Binding-site contacts:
Ligand atom C2 contacts residue TYR210 of chain 1.B at 3.4 Å (hydrophobic).
Ligand atom O8 contacts residue SER179 of chain 1.B at 2.8 Å (h-bond).
Ligand atom C4 contacts residue TYR210 of chain 1.B at 3.8 Å (hydrophobic).
Ligand atom C6 contacts residue SER25 of chain 1.B at 3.8 Å.
Ligand atom P1 contacts residue SER179 of chain 1.B at 3.9 Å.
Ligand atom C6 contacts residue GLN180 of chain 1.B at 4.0 Å.
Ligand atom C7 contacts residue GLN180 of chain 1.B at 4.0 Å.
Ligand atom C5 contacts residue GLN180 of chain 1.B at 3.8 Å.
Ligand atom C2 contacts residue GLN180 of chain 1.B at 3.8 Å.
Ligand atom O5 contacts residue TYR210 of chain 1.B at 3.9 Å.
Ligand atom C1 contacts residue TYR210 of chain 1.B at 3.8 Å (hydrophobic).
Ligand atom O8 contacts residue SER207 of chain 1.B at 3.5 Å.
Ligand atom C6 contacts residue TYR210 of chain 1.B at 4.2 Å (hydrophobic).
Ligand atom P1 contacts residue SER178 of chain 1.B at 3.8 Å.
Ligand atom C7 contacts residue SER25 of chain 1.B at 3.4 Å.
Ligand atom P1 contacts residue GLN180 of chain 1.B at 3.9 Å.
Ligand atom O4 contacts residue GLN180 of chain 1.B at 3.6 Å.
Ligand atom C3 contacts residue TYR210 of chain 1.B at 3.8 Å (hydrophobic).
Ligand atom O2 contacts residue LYS358 of chain 1.B at 3.2 Å (salt-bridge).
Ligand atom O7 contacts residue SER179 of chain 1.B at 4.1 Å.
Ligand atom O5 contacts residue ARG29 of chain 1.B at 2.9 Å (salt-bridge).
Ligand atom C1 contacts residue GLN180 of chain 1.B at 3.7 Å.
Ligand atom O4 contacts residue TYR210 of chain 1.B at 3.9 Å.
Ligand atom C2 contacts residue SER179 of chain 1.B at 3.6 Å.
Ligand atom O7 contacts residue SER178 of chain 1.B at 2.8 Å (h-bond).
Ligand atom O8 contacts residue GLN180 of chain 1.B at 4.3 Å.
Ligand atom O8 contacts residue SER178 of chain 1.B at 3.9 Å.
Ligand atom O1 contacts residue SER179 of chain 1.B at 3.9 Å.
Ligand atom C4 contacts residue LYS358 of chain 1.B at 4.3 Å.
Ligand atom O4 contacts residue PHE103 of chain 1.B at 4.2 Å.
Ligand atom C7 contacts residue TYR210 of chain 1.B at 3.6 Å (hydrophobic).
Ligand atom O7 contacts residue GLN180 of chain 1.B at 3.5 Å (h-bond).
Ligand atom C3 contacts residue GLN180 of chain 1.B at 3.9 Å.
Ligand atom C3 contacts residue SER179 of chain 1.B at 3.9 Å.
Ligand atom O6 contacts residue SER207 of chain 1.B at 3.8 Å.
Ligand atom O1 contacts residue GLN180 of chain 1.B at 3.0 Å (h-bond).
Ligand atom C7 contacts residue ARG29 of chain 1.B at 3.4 Å.
Ligand atom O5 contacts residue SER25 of chain 1.B at 2.5 Å (h-bond).
Ligand atom O4 contacts residue ARG29 of chain 1.B at 2.6 Å (salt-bridge).
Ligand atom C1 contacts residue SER25 of chain 1.B at 4.0 Å.

Sequence of chain 1.B:
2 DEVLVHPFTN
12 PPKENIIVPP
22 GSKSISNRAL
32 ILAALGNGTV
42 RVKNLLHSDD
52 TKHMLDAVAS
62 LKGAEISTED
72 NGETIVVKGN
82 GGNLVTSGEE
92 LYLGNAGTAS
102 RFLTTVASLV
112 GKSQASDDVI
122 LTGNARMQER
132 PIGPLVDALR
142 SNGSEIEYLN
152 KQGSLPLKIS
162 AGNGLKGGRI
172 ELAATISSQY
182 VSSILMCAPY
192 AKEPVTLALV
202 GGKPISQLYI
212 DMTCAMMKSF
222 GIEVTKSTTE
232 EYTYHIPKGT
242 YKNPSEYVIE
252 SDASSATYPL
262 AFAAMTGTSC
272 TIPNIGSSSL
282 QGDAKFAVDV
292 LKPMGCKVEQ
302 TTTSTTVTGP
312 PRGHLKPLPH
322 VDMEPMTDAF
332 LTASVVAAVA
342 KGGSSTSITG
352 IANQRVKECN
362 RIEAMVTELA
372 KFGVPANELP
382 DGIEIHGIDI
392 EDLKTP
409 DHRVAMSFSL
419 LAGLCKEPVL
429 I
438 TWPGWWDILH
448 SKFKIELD

The protein below binds the small molecule below.
Small molecule (SMILES): O=C(O)C1=C[C@@H](OP(=O)(O)O)[C@@H](O)[C@H](O)C1